Binding-site contacts:
Ligand atom C1 contacts residue THR206 of chain 1.C at 3.8 Å.
Ligand atom C1 contacts residue ASN204 of chain 1.C at 1.4 Å.
Ligand atom C5 contacts residue ASN204 of chain 1.C at 3.7 Å.
Ligand atom C4 contacts residue ASN204 of chain 1.C at 4.2 Å.
Ligand atom C2 contacts residue THR206 of chain 1.C at 4.1 Å.
Ligand atom C8 contacts residue THR206 of chain 1.C at 4.2 Å.
Ligand atom C2 contacts residue ASN204 of chain 1.C at 2.5 Å.
Ligand atom C5 contacts residue THR206 of chain 1.C at 4.3 Å.
Ligand atom O7 contacts residue ASN204 of chain 1.C at 3.6 Å.
Ligand atom C8 contacts residue SER244 of chain 1.C at 3.1 Å.
Ligand atom N2 contacts residue THR206 of chain 1.C at 3.4 Å (h-bond).
Ligand atom O7 contacts residue ILE247 of chain 1.C at 3.2 Å.
Ligand atom C7 contacts residue SER244 of chain 1.C at 4.5 Å.
Ligand atom C7 contacts residue ILE247 of chain 1.C at 4.1 Å (hydrophobic).
Ligand atom O5 contacts residue ASN204 of chain 1.C at 2.4 Å (h-bond).
Ligand atom C7 contacts residue THR206 of chain 1.C at 4.2 Å.
Ligand atom C7 contacts residue ASN204 of chain 1.C at 3.5 Å.
Ligand atom C3 contacts residue ASN204 of chain 1.C at 3.8 Å.
Ligand atom O5 contacts residue THR206 of chain 1.C at 4.2 Å.
Ligand atom N2 contacts residue ASN204 of chain 1.C at 2.9 Å (h-bond).
Ligand atom C8 contacts residue ILE247 of chain 1.C at 4.2 Å (hydrophobic).

The protein below binds the small molecule below.
Small molecule (SMILES): CC(=O)N[C@H]1[C@H](O[C@H]2[C@H](O)[C@@H](NC(C)=O)CO[C@@H]2CO)O[C@H](CO)[C@@H](O)[C@@H]1O

Sequence of chain 1.C:
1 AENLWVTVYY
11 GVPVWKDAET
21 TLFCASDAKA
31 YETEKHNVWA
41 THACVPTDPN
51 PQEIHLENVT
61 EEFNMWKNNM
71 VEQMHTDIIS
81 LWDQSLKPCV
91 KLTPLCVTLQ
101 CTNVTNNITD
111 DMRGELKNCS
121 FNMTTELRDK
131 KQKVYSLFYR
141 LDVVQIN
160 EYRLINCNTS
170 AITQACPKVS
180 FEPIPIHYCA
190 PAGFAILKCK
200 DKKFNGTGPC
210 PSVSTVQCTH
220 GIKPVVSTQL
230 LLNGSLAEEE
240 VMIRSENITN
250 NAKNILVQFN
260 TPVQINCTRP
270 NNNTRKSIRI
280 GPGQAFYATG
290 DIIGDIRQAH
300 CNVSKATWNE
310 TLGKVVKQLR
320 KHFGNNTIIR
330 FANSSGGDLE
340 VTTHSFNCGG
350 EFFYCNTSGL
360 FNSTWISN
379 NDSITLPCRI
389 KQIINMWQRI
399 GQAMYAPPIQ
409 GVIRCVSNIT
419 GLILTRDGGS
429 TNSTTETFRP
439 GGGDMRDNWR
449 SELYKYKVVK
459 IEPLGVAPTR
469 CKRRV